Binding-site contacts:
Ligand atom C34 contacts residue VAL82 of chain 1.B at 3.5 Å (hydrophobic).
Ligand atom O9 contacts residue ILE50 of chain 1.A at 3.3 Å.
Ligand atom O9 contacts residue GLY48 of chain 1.B at 3.7 Å.
Ligand atom C17 contacts residue ASP25 of chain 1.B at 3.4 Å.
Ligand atom C33 contacts residue GLY27 of chain 1.A at 3.3 Å.
Ligand atom C32 contacts residue GLY27 of chain 1.A at 3.6 Å.
Ligand atom O26 contacts residue ASP29 of chain 1.A at 2.8 Å (salt-bridge).
Ligand atom C24 contacts residue GLY48 of chain 1.A at 3.4 Å.
Ligand atom C28 contacts residue ASP30 of chain 1.A at 3.2 Å.
Ligand atom N27 contacts residue GLY48 of chain 1.A at 3.0 Å (h-bond).
Ligand atom C16 contacts residue GLY27 of chain 1.B at 3.7 Å.
Ligand atom C36 contacts residue ILE50 of chain 1.A at 3.6 Å (hydrophobic).
Ligand atom O26 contacts residue ALA28 of chain 1.A at 3.6 Å.
Ligand atom C13 contacts residue GLY27 of chain 1.B at 3.7 Å.
Ligand atom O10 contacts residue ILE84 of chain 1.B at 3.6 Å.
Ligand atom C3 contacts residue ASP30 of chain 1.B at 3.6 Å.
Ligand atom C2 contacts residue ASP30 of chain 1.B at 3.7 Å.
Ligand atom C6 contacts residue GLY48 of chain 1.B at 3.4 Å.
Ligand atom O18 contacts residue GLY27 of chain 1.A at 3.4 Å.
Ligand atom C35 contacts residue VAL82 of chain 1.B at 3.5 Å (hydrophobic).
Ligand atom O10 contacts residue ILE50 of chain 1.A at 3.6 Å.
Ligand atom C13 contacts residue ASP25 of chain 1.A at 3.6 Å.
Ligand atom O18 contacts residue ASP25 of chain 1.A at 2.5 Å (salt-bridge).
Ligand atom N20 contacts residue GLY27 of chain 1.A at 3.1 Å (h-bond).
Ligand atom C12 contacts residue GLY27 of chain 1.B at 3.5 Å.
Ligand atom O19 contacts residue GLY48 of chain 1.B at 3.6 Å (h-bond).
Ligand atom C18 contacts residue ASP30 of chain 1.B at 3.4 Å.
Ligand atom C32 contacts residue ASP25 of chain 1.B at 3.3 Å.
Ligand atom O18 contacts residue ASP25 of chain 1.B at 2.6 Å (salt-bridge).
Ligand atom O22 contacts residue GLY49 of chain 1.A at 3.6 Å.
Ligand atom C3 contacts residue ALA28 of chain 1.B at 3.6 Å (hydrophobic).
Ligand atom C25 contacts residue GLY48 of chain 1.A at 3.6 Å.
Ligand atom C15 contacts residue VAL82 of chain 1.A at 3.7 Å (hydrophobic).
Ligand atom C4 contacts residue ALA28 of chain 1.B at 3.5 Å (hydrophobic).
Ligand atom C17 contacts residue ASP25 of chain 1.A at 3.6 Å.
Ligand atom C3 contacts residue VAL32 of chain 1.B at 3.7 Å (hydrophobic).
Ligand atom C16 contacts residue ASP25 of chain 1.B at 3.2 Å.
Ligand atom O9 contacts residue GLY49 of chain 1.B at 3.3 Å.
Ligand atom O26 contacts residue ASP30 of chain 1.A at 3.5 Å (salt-bridge).
Ligand atom C36 contacts residue GLY49 of chain 1.A at 3.6 Å.

The small molecule below binds the protein below.
Small molecule (SMILES): CNC(=O)CCC(=O)N[C@@H](Cc1ccccc1)[C@H](O)CN(CC1CC1)S(=O)(=O)c1cccc(OC)c1

Sequence of chain 1.B:
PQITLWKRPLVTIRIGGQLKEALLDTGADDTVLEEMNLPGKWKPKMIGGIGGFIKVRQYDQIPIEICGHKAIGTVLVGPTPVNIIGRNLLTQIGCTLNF

Sequence of chain 1.A:
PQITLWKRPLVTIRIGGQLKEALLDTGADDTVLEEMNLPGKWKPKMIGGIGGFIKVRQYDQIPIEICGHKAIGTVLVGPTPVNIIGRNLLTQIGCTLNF